A protein and the small-molecule ligand that binds it are described below.
Small molecule (SMILES): C[C@@H](N)C(=O)O

Sequence of chain 1.A:
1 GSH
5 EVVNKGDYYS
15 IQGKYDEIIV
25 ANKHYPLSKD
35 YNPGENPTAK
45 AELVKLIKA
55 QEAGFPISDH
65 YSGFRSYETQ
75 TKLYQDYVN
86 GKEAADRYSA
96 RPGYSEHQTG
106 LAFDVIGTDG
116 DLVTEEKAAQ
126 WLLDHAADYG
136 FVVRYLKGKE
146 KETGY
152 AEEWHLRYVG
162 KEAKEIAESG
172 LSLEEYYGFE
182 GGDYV

Binding-site contacts:
Ligand atom O contacts residue HIS102 of chain 1.A at 3.6 Å.
Ligand atom CB contacts residue GLU153 of chain 1.A at 4.2 Å.
Ligand atom CA contacts residue TYR93 of chain 1.A at 4.1 Å (hydrophobic).
Ligand atom C contacts residue HIS102 of chain 1.A at 4.3 Å.
Ligand atom O contacts residue SER100 of chain 1.A at 2.6 Å (h-bond).
Ligand atom OXT contacts residue TYR93 of chain 1.A at 4.1 Å.
Ligand atom O contacts residue GLU101 of chain 1.A at 4.5 Å.
Ligand atom OXT contacts residue GLN74 of chain 1.A at 4.1 Å.
Ligand atom CB contacts residue ALA95 of chain 1.A at 4.4 Å (hydrophobic).
Ligand atom C contacts residue ALA95 of chain 1.A at 3.9 Å (hydrophobic).
Ligand atom OXT contacts residue ALA95 of chain 1.A at 3.2 Å (h-bond).
Ligand atom CA contacts residue TYR140 of chain 1.A at 4.1 Å (hydrophobic).
Ligand atom CA contacts residue GLU153 of chain 1.A at 3.8 Å.
Ligand atom N contacts residue TYR93 of chain 1.A at 3.2 Å (h-bond).
Ligand atom C contacts residue SER100 of chain 1.A at 3.7 Å.
Ligand atom CB contacts residue TYR150 of chain 1.A at 3.3 Å (hydrophobic).
Ligand atom CB contacts residue TYR93 of chain 1.A at 4.2 Å (hydrophobic).
Ligand atom O contacts residue ALA95 of chain 1.A at 3.8 Å.
Ligand atom OXT contacts residue SER94 of chain 1.A at 3.9 Å.
Ligand atom CB contacts residue TYR140 of chain 1.A at 3.9 Å (hydrophobic).
Ligand atom OXT contacts residue SER100 of chain 1.A at 4.2 Å.
Ligand atom N contacts residue GLU153 of chain 1.A at 2.7 Å (salt-bridge).
Ligand atom OXT contacts residue ARG69 of chain 1.A at 4.2 Å.
Ligand atom O contacts residue ARG69 of chain 1.A at 4.5 Å.